Binding-site contacts:
Ligand atom OAD contacts residue TYR188 of chain 2.A at 3.5 Å.
Ligand atom OAE contacts residue GLN167 of chain 2.A at 3.5 Å (h-bond).
Ligand atom CAU contacts residue TYR188 of chain 2.A at 3.7 Å (hydrophobic).
Ligand atom CAO contacts residue GLN167 of chain 2.A at 3.5 Å.
Ligand atom OAB contacts residue MET128 of chain 2.A at 3.6 Å.
Ligand atom CAA contacts residue TYR188 of chain 2.A at 3.3 Å (hydrophobic).
Ligand atom CAM contacts residue PHE170 of chain 2.A at 4.0 Å (hydrophobic).
Ligand atom CAK contacts residue IPA1 of chain 2.D at 3.7 Å.
Ligand atom CAW contacts residue HIS209 of chain 2.A at 3.9 Å.
Ligand atom CAL contacts residue VAL93 of chain 2.A at 3.8 Å (hydrophobic).
Ligand atom CAS contacts residue TYR188 of chain 2.A at 3.6 Å (hydrophobic).
Ligand atom CAQ contacts residue TYR188 of chain 2.A at 3.8 Å (hydrophobic).
Ligand atom CAT contacts residue VAL93 of chain 2.A at 3.9 Å (hydrophobic).
Ligand atom CAV contacts residue PHE170 of chain 2.A at 3.8 Å (hydrophobic).
Ligand atom CAT contacts residue TYR188 of chain 2.A at 4.0 Å (hydrophobic).
Ligand atom OAD contacts residue MET128 of chain 2.A at 3.9 Å.
Ligand atom CAN contacts residue MET205 of chain 2.A at 3.8 Å (hydrophobic).
Ligand atom CAM contacts residue TRP181 of chain 2.A at 3.7 Å (hydrophobic).
Ligand atom CAR contacts residue VAL93 of chain 2.A at 4.0 Å (hydrophobic).
Ligand atom OAC contacts residue LEU121 of chain 2.A at 3.5 Å.
Ligand atom CAG contacts residue VAL93 of chain 2.A at 3.3 Å (hydrophobic).
Ligand atom OAE contacts residue IPA1 of chain 2.D at 3.5 Å (h-bond).
Ligand atom CAA contacts residue PHE170 of chain 2.A at 3.6 Å (hydrophobic).
Ligand atom CAR contacts residue MET125 of chain 2.A at 3.4 Å (hydrophobic).
Ligand atom CAK contacts residue PHE170 of chain 2.A at 4.0 Å (hydrophobic).
Ligand atom OAB contacts residue TYR188 of chain 2.A at 3.7 Å.
Ligand atom CAG contacts residue MET125 of chain 2.A at 4.0 Å (hydrophobic).
Ligand atom OAE contacts residue MET205 of chain 2.A at 3.8 Å.
Ligand atom CAN contacts residue TRP181 of chain 2.A at 3.8 Å (hydrophobic).
Ligand atom CAW contacts residue GLN167 of chain 2.A at 3.4 Å.
Ligand atom CAW contacts residue MET205 of chain 2.A at 3.7 Å (hydrophobic).
Ligand atom CAO contacts residue HIS209 of chain 2.A at 3.8 Å.
Ligand atom CAF contacts residue MET125 of chain 2.A at 3.0 Å (hydrophobic).
Ligand atom CAS contacts residue MET125 of chain 2.A at 3.9 Å (hydrophobic).
Ligand atom CAA contacts residue TRP181 of chain 2.A at 3.5 Å (hydrophobic).
Ligand atom OAC contacts residue MET125 of chain 2.A at 2.8 Å.
Ligand atom CAF contacts residue HIS124 of chain 2.A at 4.1 Å.
Ligand atom CAO contacts residue TRP181 of chain 2.A at 3.9 Å (hydrophobic).
Ligand atom OAD contacts residue HIS124 of chain 2.A at 3.6 Å.
Ligand atom OAD contacts residue MET125 of chain 2.A at 3.7 Å.

Sequence of chain 2.A:
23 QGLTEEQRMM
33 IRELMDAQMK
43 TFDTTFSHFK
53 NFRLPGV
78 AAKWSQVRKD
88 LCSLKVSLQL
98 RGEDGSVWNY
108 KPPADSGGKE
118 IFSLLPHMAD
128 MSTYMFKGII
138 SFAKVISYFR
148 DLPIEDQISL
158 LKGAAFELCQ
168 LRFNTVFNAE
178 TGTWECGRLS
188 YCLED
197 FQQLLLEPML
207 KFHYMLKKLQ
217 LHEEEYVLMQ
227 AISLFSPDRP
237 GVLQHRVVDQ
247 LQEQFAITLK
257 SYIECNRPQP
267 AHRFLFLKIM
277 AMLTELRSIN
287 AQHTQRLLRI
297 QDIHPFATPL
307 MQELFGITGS

The small molecule below binds the protein below.
Small molecule (SMILES): C[C@H]1CCC[C@H](O)CCCCCc2cc(O)cc(O)c2C(=O)O1